The small molecule below binds the protein below.
Small molecule (SMILES): CC(C)(C)CC(=O)c1c(CC(C)(C)C(=O)O)n(Cc2ccc(I)cc2)c2ccc(OCc3ccc4ccccc4n3)cc12

Binding-site contacts:
Ligand atom C7 contacts residue TYR112 of chain 1.C at 3.8 Å (hydrophobic).
Ligand atom C8 contacts residue PHE114 of chain 1.C at 3.0 Å (hydrophobic).
Ligand atom C4 contacts residue ASN23 of chain 1.A at 3.5 Å.
Ligand atom O27 contacts residue ILE119 of chain 1.C at 3.0 Å.
Ligand atom C7 contacts residue PHE114 of chain 1.C at 3.3 Å (hydrophobic).
Ligand atom C8 contacts residue ILE113 of chain 1.C at 3.5 Å (hydrophobic).
Ligand atom C21 contacts residue VAL21 of chain 1.A at 3.7 Å (hydrophobic).
Ligand atom C9 contacts residue PHE114 of chain 1.C at 3.6 Å (hydrophobic).
Ligand atom C33 contacts residue LEU120 of chain 1.C at 3.9 Å (hydrophobic).
Ligand atom C32 contacts residue PHE123 of chain 1.C at 3.4 Å (hydrophobic).
Ligand atom C21 contacts residue PHE25 of chain 1.A at 2.8 Å (hydrophobic).
Ligand atom C29 contacts residue LEU120 of chain 1.C at 3.7 Å (hydrophobic).
Ligand atom C3 contacts residue ALA27 of chain 1.A at 3.3 Å (hydrophobic).
Ligand atom C6 contacts residue ALA27 of chain 1.A at 3.7 Å (hydrophobic).
Ligand atom C31 contacts residue VAL20 of chain 1.A at 3.8 Å (hydrophobic).
Ligand atom C5 contacts residue ASP62 of chain 1.C at 3.8 Å.
Ligand atom C3 contacts residue ASP62 of chain 1.C at 3.6 Å.
Ligand atom C34 contacts residue VAL21 of chain 1.A at 3.2 Å (hydrophobic).
Ligand atom C5 contacts residue ASN23 of chain 1.A at 3.2 Å.
Ligand atom C20 contacts residue GLY24 of chain 1.A at 3.0 Å.
Ligand atom C32 contacts residue LEU120 of chain 1.C at 3.0 Å (hydrophobic).
Ligand atom O27 contacts residue GLY115 of chain 1.C at 3.8 Å.
Ligand atom C31 contacts residue PHE123 of chain 1.C at 3.5 Å (hydrophobic).
Ligand atom C1 contacts residue ALA27 of chain 1.A at 3.3 Å (hydrophobic).
Ligand atom C2 contacts residue ALA27 of chain 1.A at 3.2 Å (hydrophobic).
Ligand atom N26 contacts residue THR66 of chain 1.C at 3.8 Å.
Ligand atom C4 contacts residue ALA27 of chain 1.A at 3.7 Å (hydrophobic).
Ligand atom O35 contacts residue LEU120 of chain 1.C at 2.9 Å.
Ligand atom C6 contacts residue THR66 of chain 1.C at 3.9 Å.
Ligand atom C21 contacts residue GLY24 of chain 1.A at 3.5 Å.
Ligand atom I25 contacts residue PHE25 of chain 1.A at 3.9 Å.
Ligand atom C2 contacts residue ASP62 of chain 1.C at 3.9 Å.
Ligand atom C10 contacts residue ILE119 of chain 1.C at 3.9 Å (hydrophobic).
Ligand atom C30 contacts residue LEU120 of chain 1.C at 3.5 Å (hydrophobic).
Ligand atom C5 contacts residue ALA27 of chain 1.A at 3.9 Å (hydrophobic).
Ligand atom C5 contacts residue THR66 of chain 1.C at 3.4 Å.
Ligand atom C20 contacts residue PHE25 of chain 1.A at 3.0 Å (hydrophobic).
Ligand atom C11 contacts residue ILE119 of chain 1.C at 3.5 Å (hydrophobic).
Ligand atom C12 contacts residue ILE119 of chain 1.C at 3.0 Å (hydrophobic).
Ligand atom C4 contacts residue ASP62 of chain 1.C at 3.6 Å.

Sequence of chain 1.C:
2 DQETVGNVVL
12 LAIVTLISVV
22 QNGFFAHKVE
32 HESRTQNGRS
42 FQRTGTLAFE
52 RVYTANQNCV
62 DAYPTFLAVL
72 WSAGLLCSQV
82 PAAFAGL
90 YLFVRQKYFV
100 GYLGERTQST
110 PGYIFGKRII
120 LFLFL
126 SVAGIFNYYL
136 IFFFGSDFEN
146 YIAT

Sequence of chain 1.A:
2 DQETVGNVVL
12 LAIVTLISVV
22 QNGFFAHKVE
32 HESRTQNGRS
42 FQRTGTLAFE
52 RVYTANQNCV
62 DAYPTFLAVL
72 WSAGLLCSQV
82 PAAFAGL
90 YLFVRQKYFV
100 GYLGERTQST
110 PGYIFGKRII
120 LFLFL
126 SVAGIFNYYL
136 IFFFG